Binding-site contacts:
Ligand atom O3 contacts residue LYS110 of chain 1.A at 3.0 Å (salt-bridge).
Ligand atom N2 contacts residue GLN88 of chain 1.A at 3.5 Å (h-bond).
Ligand atom O1 contacts residue LYS90 of chain 1.A at 3.5 Å (salt-bridge).
Ligand atom OAN contacts residue MET87 of chain 1.A at 3.3 Å.
Ligand atom CAB contacts residue LYS110 of chain 1.A at 3.9 Å.
Ligand atom CAB contacts residue ARG41 of chain 1.A at 4.0 Å.
Ligand atom CAU contacts residue LYS90 of chain 1.A at 3.7 Å.
Ligand atom CAL contacts residue ARG41 of chain 1.A at 3.9 Å.
Ligand atom CAL contacts residue LYS110 of chain 1.A at 3.7 Å.
Ligand atom C6 contacts residue LYS90 of chain 1.A at 3.9 Å.
Ligand atom O6 contacts residue ARG41 of chain 1.A at 3.0 Å (salt-bridge).
Ligand atom C6 contacts residue ARG41 of chain 1.A at 3.3 Å.
Ligand atom N2 contacts residue ALA89 of chain 1.A at 3.1 Å (h-bond).
Ligand atom OAM contacts residue MET87 of chain 1.A at 3.5 Å.
Ligand atom C6 contacts residue GLU107 of chain 1.A at 3.6 Å.
Ligand atom O4 contacts residue TRP131 of chain 1.A at 3.7 Å.
Ligand atom CAL contacts residue MET87 of chain 1.A at 3.8 Å (hydrophobic).
Ligand atom C3 contacts residue GLN88 of chain 1.A at 4.0 Å.
Ligand atom C7 contacts residue GLN88 of chain 1.A at 3.3 Å.
Ligand atom O3 contacts residue GLN88 of chain 1.A at 2.9 Å (h-bond).
Ligand atom C8 contacts residue GLN88 of chain 1.A at 3.6 Å.
Ligand atom O5 contacts residue ALA89 of chain 1.A at 3.9 Å.
Ligand atom C3 contacts residue TRP131 of chain 1.A at 3.8 Å (hydrophobic).
Ligand atom O5 contacts residue LYS90 of chain 1.A at 3.7 Å.
Ligand atom C1 contacts residue TRP131 of chain 1.A at 3.9 Å (hydrophobic).
Ligand atom OAM contacts residue GLN88 of chain 1.A at 3.2 Å (h-bond).
Ligand atom O4 contacts residue LYS110 of chain 1.A at 3.3 Å (salt-bridge).
Ligand atom CAL contacts residue GLN88 of chain 1.A at 3.4 Å.
Ligand atom CAK contacts residue GLU107 of chain 1.A at 3.4 Å.
Ligand atom OAM contacts residue ARG41 of chain 1.A at 2.9 Å (salt-bridge).
Ligand atom OAN contacts residue GLN88 of chain 1.A at 2.8 Å (h-bond).
Ligand atom O7 contacts residue GLN88 of chain 1.A at 3.7 Å.
Ligand atom CAK contacts residue LYS110 of chain 1.A at 3.7 Å.
Ligand atom O6 contacts residue GLU107 of chain 1.A at 3.2 Å.
Ligand atom OAN contacts residue LYS110 of chain 1.A at 2.7 Å (salt-bridge).
Ligand atom C5 contacts residue TRP131 of chain 1.A at 3.9 Å (hydrophobic).
Ligand atom C7 contacts residue ALA89 of chain 1.A at 3.7 Å (hydrophobic).
Ligand atom C8 contacts residue ALA89 of chain 1.A at 3.3 Å (hydrophobic).
Ligand atom C8 contacts residue LEU92 of chain 1.A at 3.5 Å (hydrophobic).
Ligand atom C4 contacts residue LYS110 of chain 1.A at 3.9 Å.

The protein below binds the small molecule below.
Small molecule (SMILES): CO[C@@H]1O[C@@H]2CO[C@](C)(C(=O)O)O[C@H]2[C@H](O)[C@@H]1NC(C)=O

Sequence of chain 1.A:
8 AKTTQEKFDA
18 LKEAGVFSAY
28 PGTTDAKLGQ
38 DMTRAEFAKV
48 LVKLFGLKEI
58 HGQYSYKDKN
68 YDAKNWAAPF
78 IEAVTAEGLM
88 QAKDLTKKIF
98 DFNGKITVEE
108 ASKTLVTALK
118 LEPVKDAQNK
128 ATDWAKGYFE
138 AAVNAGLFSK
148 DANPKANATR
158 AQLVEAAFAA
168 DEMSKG